The protein below binds the small molecule below.
Small molecule (SMILES): O=C(O)c1ccc2cc[nH]c2c1

Binding-site contacts:
Ligand atom O3 contacts residue LEU176 of chain 1.A at 4.2 Å.
Ligand atom C5 contacts residue ARG392 of chain 1.A at 3.9 Å.
Ligand atom C4 contacts residue GLU154 of chain 1.A at 4.5 Å.
Ligand atom C9 contacts residue GLY180 of chain 1.A at 3.8 Å.
Ligand atom C11 contacts residue ASP252 of chain 1.A at 4.3 Å.
Ligand atom C8 contacts residue ASP252 of chain 1.A at 4.1 Å.
Ligand atom C12 contacts residue ARG392 of chain 1.A at 3.6 Å.
Ligand atom C11 contacts residue LEU176 of chain 1.A at 4.0 Å (hydrophobic).
Ligand atom O1 contacts residue ARG392 of chain 1.A at 3.4 Å (salt-bridge).
Ligand atom C11 contacts residue ARG392 of chain 1.A at 3.6 Å.
Ligand atom C8 contacts residue ARG392 of chain 1.A at 4.0 Å.
Ligand atom C12 contacts residue LEU176 of chain 1.A at 3.7 Å (hydrophobic).
Ligand atom C4 contacts residue ARG392 of chain 1.A at 3.5 Å.
Ligand atom C9 contacts residue LEU176 of chain 1.A at 3.9 Å (hydrophobic).
Ligand atom C7 contacts residue ARG392 of chain 1.A at 3.8 Å.
Ligand atom O1 contacts residue LEU176 of chain 1.A at 4.1 Å.
Ligand atom C2 contacts residue LEU176 of chain 1.A at 4.0 Å (hydrophobic).
Ligand atom N10 contacts residue LEU176 of chain 1.A at 4.0 Å.
Ligand atom C2 contacts residue ARG392 of chain 1.A at 3.8 Å.
Ligand atom C4 contacts residue LEU176 of chain 1.A at 4.0 Å (hydrophobic).
Ligand atom C12 contacts residue GLU154 of chain 1.A at 3.8 Å.
Ligand atom N10 contacts residue ARG392 of chain 1.A at 3.5 Å.
Ligand atom O1 contacts residue GLU154 of chain 1.A at 3.1 Å (salt-bridge).
Ligand atom C7 contacts residue PRO177 of chain 1.A at 4.0 Å (hydrophobic).
Ligand atom C6 contacts residue ARG392 of chain 1.A at 3.7 Å.
Ligand atom C8 contacts residue PRO177 of chain 1.A at 4.2 Å (hydrophobic).
Ligand atom C9 contacts residue ARG392 of chain 1.A at 3.6 Å.
Ligand atom C8 contacts residue GLY180 of chain 1.A at 3.6 Å.
Ligand atom C7 contacts residue LEU176 of chain 1.A at 3.8 Å (hydrophobic).
Ligand atom C2 contacts residue GLU154 of chain 1.A at 4.1 Å.
Ligand atom N10 contacts residue ASP252 of chain 1.A at 3.2 Å (salt-bridge).
Ligand atom C6 contacts residue PRO177 of chain 1.A at 3.8 Å (hydrophobic).
Ligand atom C5 contacts residue PRO177 of chain 1.A at 4.2 Å (hydrophobic).
Ligand atom C8 contacts residue LEU176 of chain 1.A at 3.7 Å (hydrophobic).
Ligand atom C9 contacts residue ASP252 of chain 1.A at 2.9 Å.
Ligand atom C6 contacts residue LEU176 of chain 1.A at 4.4 Å (hydrophobic).

Sequence of chain 1.A:
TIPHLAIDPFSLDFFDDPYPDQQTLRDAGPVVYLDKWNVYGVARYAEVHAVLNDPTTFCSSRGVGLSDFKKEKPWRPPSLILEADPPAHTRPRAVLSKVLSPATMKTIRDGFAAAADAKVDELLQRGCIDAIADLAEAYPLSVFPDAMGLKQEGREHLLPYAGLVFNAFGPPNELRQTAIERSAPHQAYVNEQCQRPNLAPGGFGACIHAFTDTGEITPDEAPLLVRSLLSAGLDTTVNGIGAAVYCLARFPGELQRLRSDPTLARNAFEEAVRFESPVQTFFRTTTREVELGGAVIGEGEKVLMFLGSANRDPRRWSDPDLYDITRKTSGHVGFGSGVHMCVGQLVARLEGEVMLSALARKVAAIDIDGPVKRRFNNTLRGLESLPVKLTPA